Sequence of chain 1.B:
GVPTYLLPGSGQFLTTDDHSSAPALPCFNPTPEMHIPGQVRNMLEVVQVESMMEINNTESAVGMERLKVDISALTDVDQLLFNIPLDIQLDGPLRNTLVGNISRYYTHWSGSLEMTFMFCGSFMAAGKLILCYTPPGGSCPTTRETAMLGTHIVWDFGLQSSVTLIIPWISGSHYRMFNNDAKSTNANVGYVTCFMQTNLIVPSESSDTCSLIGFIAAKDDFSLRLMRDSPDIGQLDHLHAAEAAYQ

Binding-site contacts:
Ligand atom C29 contacts residue VAL195 of chain 1.A at 3.4 Å (hydrophobic).
Ligand atom C22 contacts residue ALA169 of chain 1.A at 3.5 Å (hydrophobic).
Ligand atom C30 contacts residue PHE115 of chain 1.A at 3.6 Å (hydrophobic).
Ligand atom F24 contacts residue ALA169 of chain 1.A at 3.3 Å.
Ligand atom N20 contacts residue PHE147 of chain 1.A at 3.4 Å.
Ligand atom F26 contacts residue PHE147 of chain 1.A at 2.6 Å.
Ligand atom C07 contacts residue TYR193 of chain 1.A at 3.6 Å (hydrophobic).
Ligand atom C29 contacts residue SER194 of chain 1.A at 3.5 Å.
Ligand atom C06 contacts residue TYR193 of chain 1.A at 3.8 Å (hydrophobic).
Ligand atom O23 contacts residue LEU220 of chain 1.A at 3.2 Å.
Ligand atom F25 contacts residue ALA145 of chain 1.A at 3.0 Å.
Ligand atom O01 contacts residue THR97 of chain 1.A at 3.6 Å.
Ligand atom C12 contacts residue ILE119 of chain 1.A at 3.4 Å (hydrophobic).
Ligand atom N28 contacts residue TYR193 of chain 1.A at 3.4 Å.
Ligand atom C22 contacts residue ALA145 of chain 1.A at 3.6 Å (hydrophobic).
Ligand atom C04 contacts residue TYR193 of chain 1.A at 3.8 Å (hydrophobic).
Ligand atom C21 contacts residue ILE182 of chain 1.A at 3.4 Å (hydrophobic).
Ligand atom O10 contacts residue ILE95 of chain 1.A at 3.3 Å.
Ligand atom F26 contacts residue MET146 of chain 1.A at 3.2 Å.
Ligand atom F26 contacts residue ALA145 of chain 1.A at 2.9 Å.
Ligand atom O01 contacts residue PHE115 of chain 1.A at 3.5 Å.
Ligand atom C17 contacts residue ILE184 of chain 1.A at 3.4 Å (hydrophobic).
Ligand atom C13 contacts residue ILE119 of chain 1.A at 3.4 Å (hydrophobic).
Ligand atom N20 contacts residue ILE184 of chain 1.A at 3.8 Å.
Ligand atom C22 contacts residue PHE147 of chain 1.A at 3.8 Å (hydrophobic).
Ligand atom N19 contacts residue LEU220 of chain 1.A at 3.1 Å.
Ligand atom N20 contacts residue ILE182 of chain 1.A at 3.3 Å.
Ligand atom C05 contacts residue TYR193 of chain 1.A at 3.3 Å (hydrophobic).
Ligand atom C14 contacts residue ILE119 of chain 1.A at 3.6 Å (hydrophobic).
Ligand atom C30 contacts residue TYR193 of chain 1.A at 3.8 Å (hydrophobic).
Ligand atom C21 contacts residue PHE147 of chain 1.A at 3.8 Å (hydrophobic).
Ligand atom F25 contacts residue VAL171 of chain 1.A at 3.1 Å.
Ligand atom N02 contacts residue THR97 of chain 1.A at 3.4 Å.
Ligand atom F26 contacts residue ALA169 of chain 1.A at 2.5 Å.
Ligand atom C08 contacts residue MET241 of chain 1.A at 3.6 Å (hydrophobic).
Ligand atom F24 contacts residue ILE182 of chain 1.A at 3.6 Å.
Ligand atom C16 contacts residue ILE184 of chain 1.A at 3.2 Å (hydrophobic).
Ligand atom N02 contacts residue PHE115 of chain 1.A at 3.6 Å.
Ligand atom C29 contacts residue TYR193 of chain 1.A at 3.5 Å (hydrophobic).
Ligand atom C08 contacts residue ALA117 of chain 1.A at 3.8 Å (hydrophobic).

Sequence of chain 1.A:
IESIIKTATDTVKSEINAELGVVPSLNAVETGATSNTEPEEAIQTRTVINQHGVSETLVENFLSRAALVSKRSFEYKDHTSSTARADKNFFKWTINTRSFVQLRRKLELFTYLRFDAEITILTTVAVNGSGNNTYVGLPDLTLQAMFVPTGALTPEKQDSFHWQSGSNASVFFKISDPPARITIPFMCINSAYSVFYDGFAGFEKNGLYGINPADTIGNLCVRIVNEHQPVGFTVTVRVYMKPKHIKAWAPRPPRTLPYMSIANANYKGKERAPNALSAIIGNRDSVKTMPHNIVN

The small molecule below binds the protein below.
Small molecule (SMILES): Cc1cc(-c2noc(C(F)(F)F)n2)ccc1OCCCc1cc(C(=O)N(C)C)no1